Binding-site contacts:
Ligand atom C4 contacts residue THR153 of chain 1.A at 4.3 Å.
Ligand atom C1 contacts residue THR153 of chain 1.A at 1.4 Å.
Ligand atom C2 contacts residue THR153 of chain 1.A at 2.6 Å.
Ligand atom O5 contacts residue THR153 of chain 1.A at 2.4 Å (h-bond).
Ligand atom O7 contacts residue THR153 of chain 1.A at 3.9 Å.
Ligand atom C5 contacts residue THR153 of chain 1.A at 3.6 Å.
Ligand atom C2 contacts residue GLY154 of chain 1.A at 4.5 Å.
Ligand atom C8 contacts residue GLY154 of chain 1.A at 4.5 Å.
Ligand atom C7 contacts residue GLY154 of chain 1.A at 4.0 Å.
Ligand atom C3 contacts residue THR153 of chain 1.A at 3.8 Å.
Ligand atom C7 contacts residue THR153 of chain 1.A at 3.6 Å.
Ligand atom O7 contacts residue GLY154 of chain 1.A at 4.1 Å.
Ligand atom N2 contacts residue GLY154 of chain 1.A at 4.2 Å.
Ligand atom C8 contacts residue ILE159 of chain 1.A at 4.2 Å (hydrophobic).
Ligand atom N2 contacts residue THR153 of chain 1.A at 3.0 Å (h-bond).
Ligand atom C1 contacts residue GLY154 of chain 1.A at 3.9 Å.

Sequence of chain 1.A:
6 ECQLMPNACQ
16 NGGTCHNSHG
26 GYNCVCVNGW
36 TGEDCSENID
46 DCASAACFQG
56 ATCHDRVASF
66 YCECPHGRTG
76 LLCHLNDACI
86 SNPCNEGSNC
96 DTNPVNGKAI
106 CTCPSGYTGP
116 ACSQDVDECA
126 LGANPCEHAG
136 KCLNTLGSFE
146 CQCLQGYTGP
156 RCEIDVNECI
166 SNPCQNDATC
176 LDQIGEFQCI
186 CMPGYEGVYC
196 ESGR

The protein below binds the small molecule below.
Small molecule (SMILES): CC(=O)N[C@@H]1[C@@H](O)[C@H](O)[C@@H](CO)O[C@H]1O